The protein below binds the small molecule below.
Small molecule (SMILES): CC(C)O[PH](=O)OC(C)C

Binding-site contacts:
Ligand atom C1 contacts residue THR178 of chain 2.B at 4.5 Å.
Ligand atom C2 contacts residue THR178 of chain 2.B at 3.5 Å.
Ligand atom C1' contacts residue GLY237 of chain 3.B at 4.3 Å.
Ligand atom O3P contacts residue SER210 of chain 2.B at 2.4 Å (h-bond).
Ligand atom C2 contacts residue GLY168 of chain 2.B at 3.9 Å.
Ligand atom C3 contacts residue SER210 of chain 2.B at 4.0 Å.
Ligand atom C3' contacts residue ASN209 of chain 2.B at 3.6 Å.
Ligand atom C1' contacts residue ILE205 of chain 2.B at 4.2 Å (hydrophobic).
Ligand atom C3' contacts residue SER210 of chain 2.B at 3.6 Å.
Ligand atom C3' contacts residue ARG207 of chain 2.B at 3.8 Å.
Ligand atom O2P contacts residue SER210 of chain 2.B at 2.5 Å (h-bond).
Ligand atom C2' contacts residue PHE171 of chain 2.B at 4.4 Å (hydrophobic).
Ligand atom C3 contacts residue GLY168 of chain 2.B at 4.2 Å.
Ligand atom C2 contacts residue ALA166 of chain 2.B at 3.5 Å (hydrophobic).
Ligand atom C1 contacts residue SER210 of chain 2.B at 3.3 Å.
Ligand atom P contacts residue ILE205 of chain 2.B at 4.1 Å.
Ligand atom C1' contacts residue PRO170 of chain 2.B at 3.9 Å (hydrophobic).
Ligand atom C3' contacts residue ILE205 of chain 2.B at 3.5 Å (hydrophobic).
Ligand atom P contacts residue ASN209 of chain 2.B at 4.2 Å.
Ligand atom C1' contacts residue SER210 of chain 2.B at 3.1 Å.
Ligand atom O2P contacts residue ILE205 of chain 2.B at 3.6 Å.
Ligand atom C2' contacts residue GLY237 of chain 3.B at 3.3 Å.
Ligand atom C3 contacts residue THR176 of chain 2.B at 3.5 Å.
Ligand atom O3P contacts residue ALA204 of chain 2.B at 3.4 Å.
Ligand atom O1P contacts residue THR178 of chain 2.B at 4.1 Å.
Ligand atom C1' contacts residue ASN209 of chain 2.B at 4.2 Å.
Ligand atom P contacts residue SER210 of chain 2.B at 1.6 Å.
Ligand atom O3P contacts residue ILE205 of chain 2.B at 2.9 Å (h-bond).
Ligand atom C3' contacts residue GLY237 of chain 3.B at 4.3 Å.
Ligand atom C1 contacts residue GLY168 of chain 2.B at 4.4 Å.
Ligand atom C2 contacts residue THR176 of chain 2.B at 3.9 Å.
Ligand atom C2 contacts residue ILE167 of chain 2.B at 4.0 Å (hydrophobic).
Ligand atom C2' contacts residue SER210 of chain 2.B at 4.4 Å.
Ligand atom C3 contacts residue ASN209 of chain 2.B at 4.5 Å.
Ligand atom C1 contacts residue THR176 of chain 2.B at 4.4 Å.
Ligand atom O1P contacts residue ALA204 of chain 2.B at 4.4 Å.
Ligand atom C2' contacts residue PRO170 of chain 2.B at 4.3 Å (hydrophobic).
Ligand atom C3 contacts residue PRO170 of chain 2.B at 3.5 Å (hydrophobic).
Ligand atom C2' contacts residue ILE238 of chain 3.B at 4.1 Å (hydrophobic).
Ligand atom O1P contacts residue SER210 of chain 2.B at 2.8 Å (h-bond).

Sequence of chain 3.B:
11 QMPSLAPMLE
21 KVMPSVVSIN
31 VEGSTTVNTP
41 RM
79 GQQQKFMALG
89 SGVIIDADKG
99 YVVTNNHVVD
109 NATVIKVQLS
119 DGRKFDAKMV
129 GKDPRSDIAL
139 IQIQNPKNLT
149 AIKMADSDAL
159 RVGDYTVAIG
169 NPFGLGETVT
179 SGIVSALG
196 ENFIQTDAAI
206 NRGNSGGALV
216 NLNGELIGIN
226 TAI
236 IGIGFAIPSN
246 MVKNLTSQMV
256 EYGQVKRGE

Sequence of chain 2.B:
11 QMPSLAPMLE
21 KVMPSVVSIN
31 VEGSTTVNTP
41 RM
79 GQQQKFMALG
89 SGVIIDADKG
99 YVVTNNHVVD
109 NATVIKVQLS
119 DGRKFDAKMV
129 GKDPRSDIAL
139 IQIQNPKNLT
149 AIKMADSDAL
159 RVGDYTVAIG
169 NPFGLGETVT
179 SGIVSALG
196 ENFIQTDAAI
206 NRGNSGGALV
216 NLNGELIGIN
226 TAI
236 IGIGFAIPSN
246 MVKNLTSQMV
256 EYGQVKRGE